Sequence of chain 1.A:
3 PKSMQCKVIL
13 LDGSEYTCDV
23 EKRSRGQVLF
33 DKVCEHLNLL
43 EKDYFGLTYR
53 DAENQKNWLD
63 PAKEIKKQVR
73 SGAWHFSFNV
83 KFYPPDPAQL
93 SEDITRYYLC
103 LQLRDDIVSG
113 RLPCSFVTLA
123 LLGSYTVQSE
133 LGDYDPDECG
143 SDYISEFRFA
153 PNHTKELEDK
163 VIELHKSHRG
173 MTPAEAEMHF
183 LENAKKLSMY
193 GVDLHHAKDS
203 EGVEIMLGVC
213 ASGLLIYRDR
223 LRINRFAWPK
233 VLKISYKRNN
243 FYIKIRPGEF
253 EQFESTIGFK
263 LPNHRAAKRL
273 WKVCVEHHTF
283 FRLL

A protein and the small-molecule ligand that binds it are described below.
Small molecule (SMILES): COc1ccc([C@H](N)c2ccccc2)cc1

Binding-site contacts:
Ligand atom C contacts residue GLN91 of chain 1.A at 3.7 Å.
Ligand atom O contacts residue GLN91 of chain 1.A at 3.5 Å.
Ligand atom C1 contacts residue LEU286 of chain 1.A at 4.0 Å (hydrophobic).
Ligand atom C2 contacts residue GLN91 of chain 1.A at 4.0 Å.
Ligand atom C9 contacts residue GLN91 of chain 1.A at 4.3 Å.
Ligand atom O contacts residue PRO86 of chain 1.A at 4.3 Å.
Ligand atom C13 contacts residue GLN91 of chain 1.A at 4.5 Å.
Ligand atom O contacts residue ASP88 of chain 1.A at 3.6 Å (salt-bridge).
Ligand atom C7 contacts residue LEU286 of chain 1.A at 3.4 Å (hydrophobic).
Ligand atom N contacts residue LEU286 of chain 1.A at 2.5 Å (h-bond).
Ligand atom C11 contacts residue GLN91 of chain 1.A at 3.9 Å.
Ligand atom O contacts residue LEU286 of chain 1.A at 4.1 Å.
Ligand atom C10 contacts residue GLN91 of chain 1.A at 4.0 Å.
Ligand atom C2 contacts residue LEU286 of chain 1.A at 4.0 Å (hydrophobic).
Ligand atom C contacts residue PRO86 of chain 1.A at 3.9 Å (hydrophobic).
Ligand atom C3 contacts residue LEU286 of chain 1.A at 4.1 Å (hydrophobic).
Ligand atom C contacts residue ASP88 of chain 1.A at 3.5 Å.
Ligand atom C12 contacts residue GLN91 of chain 1.A at 4.2 Å.
Ligand atom C6 contacts residue GLN91 of chain 1.A at 4.1 Å.
Ligand atom C5 contacts residue LEU286 of chain 1.A at 3.7 Å (hydrophobic).
Ligand atom C1 contacts residue TYR46 of chain 1.A at 4.4 Å (hydrophobic).
Ligand atom O contacts residue TYR46 of chain 1.A at 4.2 Å.
Ligand atom C2 contacts residue TYR46 of chain 1.A at 3.8 Å (hydrophobic).
Ligand atom C6 contacts residue LEU286 of chain 1.A at 4.0 Å (hydrophobic).
Ligand atom C1 contacts residue GLN91 of chain 1.A at 3.6 Å.
Ligand atom C contacts residue TYR46 of chain 1.A at 3.6 Å (hydrophobic).
Ligand atom C contacts residue LEU92 of chain 1.A at 3.7 Å (hydrophobic).
Ligand atom C4 contacts residue LEU286 of chain 1.A at 3.5 Å (hydrophobic).